Sequence of chain 1.B:
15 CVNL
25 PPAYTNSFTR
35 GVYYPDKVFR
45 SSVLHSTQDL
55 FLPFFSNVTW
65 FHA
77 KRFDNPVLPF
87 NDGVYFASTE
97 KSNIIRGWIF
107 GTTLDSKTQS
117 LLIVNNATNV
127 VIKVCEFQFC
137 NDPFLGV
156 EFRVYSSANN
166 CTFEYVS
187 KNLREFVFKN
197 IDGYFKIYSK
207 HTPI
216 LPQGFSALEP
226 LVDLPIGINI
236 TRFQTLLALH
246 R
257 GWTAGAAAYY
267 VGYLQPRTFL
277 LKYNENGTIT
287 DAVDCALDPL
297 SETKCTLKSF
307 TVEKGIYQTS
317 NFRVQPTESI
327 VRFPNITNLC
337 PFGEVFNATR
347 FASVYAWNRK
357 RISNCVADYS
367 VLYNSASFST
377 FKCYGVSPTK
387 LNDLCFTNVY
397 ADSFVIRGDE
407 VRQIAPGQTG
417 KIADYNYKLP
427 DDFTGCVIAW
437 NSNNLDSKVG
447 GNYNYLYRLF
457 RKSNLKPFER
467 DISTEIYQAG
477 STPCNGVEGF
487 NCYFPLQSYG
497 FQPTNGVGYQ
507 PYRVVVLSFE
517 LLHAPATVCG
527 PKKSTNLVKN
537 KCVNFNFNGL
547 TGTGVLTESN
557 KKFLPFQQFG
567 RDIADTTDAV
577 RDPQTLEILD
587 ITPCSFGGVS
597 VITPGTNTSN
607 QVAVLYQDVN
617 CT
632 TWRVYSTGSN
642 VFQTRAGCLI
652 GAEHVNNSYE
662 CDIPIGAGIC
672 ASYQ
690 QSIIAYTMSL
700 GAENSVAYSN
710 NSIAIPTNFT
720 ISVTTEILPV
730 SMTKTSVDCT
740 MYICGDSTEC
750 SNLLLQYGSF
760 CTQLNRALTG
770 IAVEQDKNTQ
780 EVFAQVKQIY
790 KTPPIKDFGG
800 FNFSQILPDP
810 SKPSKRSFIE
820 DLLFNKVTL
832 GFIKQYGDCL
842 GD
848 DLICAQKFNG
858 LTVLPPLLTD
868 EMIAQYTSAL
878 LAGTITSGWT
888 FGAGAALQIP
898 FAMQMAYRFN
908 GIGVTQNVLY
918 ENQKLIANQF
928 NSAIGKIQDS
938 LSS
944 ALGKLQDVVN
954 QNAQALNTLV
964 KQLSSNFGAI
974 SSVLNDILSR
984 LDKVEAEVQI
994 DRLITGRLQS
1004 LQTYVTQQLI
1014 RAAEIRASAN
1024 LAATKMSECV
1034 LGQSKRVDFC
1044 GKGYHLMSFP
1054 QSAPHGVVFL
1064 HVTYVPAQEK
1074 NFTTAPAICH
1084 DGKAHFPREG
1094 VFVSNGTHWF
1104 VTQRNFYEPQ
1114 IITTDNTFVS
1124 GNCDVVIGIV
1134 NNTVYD

The protein below binds the small molecule below.
Small molecule (SMILES): CC(=O)N[C@@H]1[C@@H](O)[C@H](O)[C@@H](CO)O[C@H]1O

Binding-site contacts:
Ligand atom C5 contacts residue THR236 of chain 1.B at 4.1 Å.
Ligand atom N2 contacts residue ASN234 of chain 1.B at 4.1 Å.
Ligand atom O7 contacts residue ASN460 of chain 1.C at 4.1 Å.
Ligand atom C7 contacts residue GLU465 of chain 1.C at 4.4 Å.
Ligand atom C8 contacts residue ASN460 of chain 1.C at 3.1 Å.
Ligand atom C5 contacts residue THR108 of chain 1.B at 4.1 Å.
Ligand atom O6 contacts residue THR108 of chain 1.B at 3.9 Å.
Ligand atom N2 contacts residue LYS462 of chain 1.C at 4.2 Å.
Ligand atom C8 contacts residue GLU465 of chain 1.C at 4.2 Å.
Ligand atom C5 contacts residue ASN234 of chain 1.B at 3.1 Å.
Ligand atom O7 contacts residue SER459 of chain 1.C at 3.7 Å.
Ligand atom O5 contacts residue ASN234 of chain 1.B at 2.3 Å (h-bond).
Ligand atom C6 contacts residue ASN234 of chain 1.B at 3.6 Å.
Ligand atom C2 contacts residue ASN234 of chain 1.B at 3.9 Å.
Ligand atom O5 contacts residue THR236 of chain 1.B at 4.4 Å.
Ligand atom O3 contacts residue SER459 of chain 1.C at 3.9 Å.
Ligand atom C1 contacts residue ASN234 of chain 1.B at 2.6 Å.
Ligand atom C6 contacts residue THR108 of chain 1.B at 2.9 Å.
Ligand atom C8 contacts residue LYS462 of chain 1.C at 3.9 Å.
Ligand atom C7 contacts residue SER459 of chain 1.C at 4.1 Å.
Ligand atom C7 contacts residue ARG457 of chain 1.C at 4.1 Å.
Ligand atom C7 contacts residue ASN460 of chain 1.C at 4.0 Å.
Ligand atom C6 contacts residue THR236 of chain 1.B at 3.8 Å.
Ligand atom O5 contacts residue THR108 of chain 1.B at 4.0 Å.
Ligand atom C4 contacts residue ASN234 of chain 1.B at 4.5 Å.
Ligand atom O7 contacts residue GLU465 of chain 1.C at 4.5 Å.
Ligand atom O7 contacts residue ARG457 of chain 1.C at 3.0 Å (salt-bridge).

Sequence of chain 1.C:
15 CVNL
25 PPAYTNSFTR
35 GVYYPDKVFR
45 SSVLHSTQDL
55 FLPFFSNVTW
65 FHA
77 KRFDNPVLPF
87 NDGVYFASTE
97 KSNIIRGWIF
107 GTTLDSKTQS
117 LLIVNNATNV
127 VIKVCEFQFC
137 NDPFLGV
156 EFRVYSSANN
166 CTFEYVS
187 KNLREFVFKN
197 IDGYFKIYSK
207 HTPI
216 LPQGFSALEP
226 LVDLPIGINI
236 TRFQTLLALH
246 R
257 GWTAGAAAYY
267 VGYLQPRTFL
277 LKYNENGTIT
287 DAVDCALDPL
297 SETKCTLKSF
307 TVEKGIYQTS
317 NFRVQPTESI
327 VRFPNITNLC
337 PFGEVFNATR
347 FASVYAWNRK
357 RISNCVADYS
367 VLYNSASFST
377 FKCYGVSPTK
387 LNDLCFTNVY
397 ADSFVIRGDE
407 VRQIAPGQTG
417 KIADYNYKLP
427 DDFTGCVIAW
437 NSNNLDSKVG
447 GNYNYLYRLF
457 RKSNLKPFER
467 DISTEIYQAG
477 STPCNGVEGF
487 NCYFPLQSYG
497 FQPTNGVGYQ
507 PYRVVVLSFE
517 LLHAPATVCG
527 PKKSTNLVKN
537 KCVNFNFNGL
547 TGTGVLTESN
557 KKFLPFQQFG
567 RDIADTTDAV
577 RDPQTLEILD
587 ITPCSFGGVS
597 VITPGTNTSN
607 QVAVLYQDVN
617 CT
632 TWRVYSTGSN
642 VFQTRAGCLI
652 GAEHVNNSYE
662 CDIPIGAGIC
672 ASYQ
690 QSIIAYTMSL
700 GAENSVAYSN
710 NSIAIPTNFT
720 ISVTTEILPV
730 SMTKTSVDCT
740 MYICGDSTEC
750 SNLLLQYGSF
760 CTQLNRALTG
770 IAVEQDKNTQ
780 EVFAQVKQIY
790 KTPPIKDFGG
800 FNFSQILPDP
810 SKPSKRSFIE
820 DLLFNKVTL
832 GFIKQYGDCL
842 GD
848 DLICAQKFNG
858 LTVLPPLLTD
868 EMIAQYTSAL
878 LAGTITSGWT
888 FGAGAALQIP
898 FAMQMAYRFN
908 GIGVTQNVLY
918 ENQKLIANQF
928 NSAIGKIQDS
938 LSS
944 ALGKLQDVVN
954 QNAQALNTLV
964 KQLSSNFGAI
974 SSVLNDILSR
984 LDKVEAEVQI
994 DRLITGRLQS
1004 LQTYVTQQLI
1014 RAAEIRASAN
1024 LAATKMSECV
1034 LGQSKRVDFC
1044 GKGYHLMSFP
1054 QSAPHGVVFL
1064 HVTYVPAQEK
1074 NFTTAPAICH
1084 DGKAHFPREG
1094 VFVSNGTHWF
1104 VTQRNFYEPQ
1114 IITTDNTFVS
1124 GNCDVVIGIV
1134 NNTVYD